Sequence of chain 1.A:
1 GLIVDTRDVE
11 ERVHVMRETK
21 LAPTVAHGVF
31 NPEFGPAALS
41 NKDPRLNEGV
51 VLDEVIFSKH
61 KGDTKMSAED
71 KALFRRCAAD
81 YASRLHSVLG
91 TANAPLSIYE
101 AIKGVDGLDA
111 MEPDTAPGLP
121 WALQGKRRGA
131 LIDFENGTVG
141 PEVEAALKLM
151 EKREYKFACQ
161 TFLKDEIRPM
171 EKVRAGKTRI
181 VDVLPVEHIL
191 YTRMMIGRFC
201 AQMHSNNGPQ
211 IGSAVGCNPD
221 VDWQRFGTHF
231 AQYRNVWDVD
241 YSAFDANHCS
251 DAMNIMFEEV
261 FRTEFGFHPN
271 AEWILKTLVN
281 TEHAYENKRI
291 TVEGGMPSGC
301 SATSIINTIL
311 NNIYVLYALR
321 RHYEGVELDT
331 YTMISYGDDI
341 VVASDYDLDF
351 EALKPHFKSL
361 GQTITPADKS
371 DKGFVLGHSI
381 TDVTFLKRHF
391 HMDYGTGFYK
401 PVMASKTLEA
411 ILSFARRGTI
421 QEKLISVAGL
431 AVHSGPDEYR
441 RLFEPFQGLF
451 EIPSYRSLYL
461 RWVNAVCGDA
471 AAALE

Binding-site contacts:
Ligand atom O6 contacts residue C7 of chain 1.B at 3.3 Å (h-bond).
Ligand atom N1 contacts residue C8 of chain 1.B at 3.3 Å (h-bond).
Ligand atom N3 contacts residue G4 of chain 1.B at 3.2 Å (h-bond).
Ligand atom C2 contacts residue G4 of chain 1.B at 3.2 Å.
Ligand atom OP1 contacts residue LYS387 of chain 1.A at 3.1 Å.
Ligand atom OP1 contacts residue ARG416 of chain 1.A at 3.0 Å (salt-bridge).
Ligand atom N1 contacts residue C6 of chain 1.B at 3.2 Å (h-bond).
Ligand atom O2' contacts residue VAL427 of chain 1.A at 3.4 Å.
Ligand atom N3 contacts residue G5 of chain 1.B at 2.5 Å (h-bond).
Ligand atom N4 contacts residue G5 of chain 1.B at 2.9 Å (h-bond).
Ligand atom O3' contacts residue LYS423 of chain 1.A at 3.3 Å.
Ligand atom N2 contacts residue C8 of chain 1.B at 3.0 Å (h-bond).
Ligand atom O2' contacts residue GLU422 of chain 1.A at 3.1 Å.
Ligand atom O2' contacts residue GLY337 of chain 1.A at 3.5 Å.
Ligand atom O3' contacts residue TYR336 of chain 1.A at 3.2 Å (h-bond).
Ligand atom O2 contacts residue G3 of chain 1.B at 3.1 Å (h-bond).
Ligand atom C1' contacts residue GLU422 of chain 1.A at 3.5 Å.
Ligand atom N2 contacts residue C7 of chain 1.B at 2.9 Å (h-bond).
Ligand atom N2 contacts residue C6 of chain 1.B at 3.1 Å (h-bond).
Ligand atom C3' contacts residue ASP338 of chain 1.A at 3.4 Å.
Ligand atom OP2 contacts residue LYS387 of chain 1.A at 3.1 Å (salt-bridge).
Ligand atom O2' contacts residue TYR336 of chain 1.A at 2.9 Å (h-bond).
Ligand atom O3' contacts residue ASP339 of chain 1.A at 3.5 Å (salt-bridge).
Ligand atom O2' contacts residue LEU386 of chain 1.A at 3.0 Å.
Ligand atom N1 contacts residue C7 of chain 1.B at 3.1 Å (h-bond).
Ligand atom O3' contacts residue LEU386 of chain 1.A at 3.4 Å.
Ligand atom O2' contacts residue SER426 of chain 1.A at 2.9 Å (h-bond).
Ligand atom N4 contacts residue G3 of chain 1.B at 3.0 Å (h-bond).
Ligand atom C4 contacts residue G5 of chain 1.B at 3.1 Å.
Ligand atom OP1 contacts residue LYS423 of chain 1.A at 3.0 Å (salt-bridge).
Ligand atom C2 contacts residue C8 of chain 1.B at 3.0 Å.
Ligand atom O6 contacts residue C6 of chain 1.B at 3.2 Å (h-bond).
Ligand atom O4' contacts residue GLU422 of chain 1.A at 3.5 Å (salt-bridge).
Ligand atom C1' contacts residue SER426 of chain 1.A at 3.5 Å.
Ligand atom N3 contacts residue G3 of chain 1.B at 3.0 Å (h-bond).
Ligand atom N4 contacts residue G4 of chain 1.B at 3.4 Å (h-bond).
Ligand atom C5' contacts residue ASP339 of chain 1.A at 3.3 Å.
Ligand atom O2 contacts residue G5 of chain 1.B at 3.0 Å (h-bond).
Ligand atom O2 contacts residue G4 of chain 1.B at 2.7 Å (h-bond).
Ligand atom O3' contacts residue ASP338 of chain 1.A at 2.3 Å (salt-bridge).

The small molecule below binds the protein below.
Small molecule (SMILES): Nc1ccn([C@@H]2O[C@H](CO[P](=O)(O)O[C@H]3[C@@H](O)[C@H](n4ccc(N)nc4=O)O[C@@H]3CO[P](=O)(O)O[C@H]3[C@@H](O)[C@H](n4ccc(N)nc4=O)O[C@@H]3CO[P](=O)(O)O[C@H]3[C@@H](O)[C@H](n4cnc5c(=O)nc(N)[nH]c54)O[C@@H]3CO[P](=O)(O)O[C@H]3[C@@H](O)[C@H](n4cnc5c(=O)nc(N)[nH]c54)O[C@@H]3CO[P](=O)(O)O[C@H]3[C@@H](O)[C@H](n4cnc5c(=O)nc(N)[nH]c54)O[C@@H]3CO[P](=O)(O)O[C@H]3[C@@H](O)[C@H](n4ccc(=O)[nH]c4=O)O[C@@H]3CO)[C@@H](O)[C@H]2O)c(=O)n1